Binding-site contacts:
Ligand atom C7 contacts residue ALA238 of chain 1.A at 4.2 Å (hydrophobic).
Ligand atom C2 contacts residue SER169 of chain 1.A at 2.9 Å.
Ligand atom C3 contacts residue GLY170 of chain 1.A at 4.2 Å.
Ligand atom CAC contacts residue TYR199 of chain 1.A at 4.1 Å (hydrophobic).
Ligand atom O1P contacts residue THR98 of chain 1.A at 4.3 Å.
Ligand atom CAA contacts residue TYR46 of chain 1.A at 3.2 Å (hydrophobic).
Ligand atom O2P contacts residue SER169 of chain 1.A at 2.5 Å (h-bond).
Ligand atom C2 contacts residue GLY170 of chain 1.A at 4.5 Å.
Ligand atom OC9 contacts residue MET234 of chain 1.A at 4.3 Å.
Ligand atom OC9 contacts residue ALA99 of chain 1.A at 3.6 Å (h-bond).
Ligand atom C9 contacts residue THR98 of chain 1.A at 3.7 Å.
Ligand atom C7 contacts residue LEU50 of chain 1.A at 4.3 Å (hydrophobic).
Ligand atom CAB contacts residue THR98 of chain 1.A at 3.3 Å.
Ligand atom CAB contacts residue ALA238 of chain 1.A at 4.1 Å (hydrophobic).
Ligand atom OC3 contacts residue SER169 of chain 1.A at 2.9 Å (h-bond).
Ligand atom OC9 contacts residue THR98 of chain 1.A at 2.9 Å (h-bond).
Ligand atom OC3 contacts residue TYR199 of chain 1.A at 4.4 Å.
Ligand atom O1P contacts residue GLY170 of chain 1.A at 2.8 Å (h-bond).
Ligand atom CAA contacts residue MET234 of chain 1.A at 3.6 Å (hydrophobic).
Ligand atom C9 contacts residue TYR46 of chain 1.A at 4.0 Å (hydrophobic).
Ligand atom CAC contacts residue GLN204 of chain 1.A at 3.7 Å.
Ligand atom CAB contacts residue LEU241 of chain 1.A at 3.9 Å (hydrophobic).
Ligand atom P1 contacts residue GLY170 of chain 1.A at 3.5 Å.
Ligand atom CAC contacts residue ILE207 of chain 1.A at 3.8 Å (hydrophobic).
Ligand atom CAB contacts residue GLY170 of chain 1.A at 4.1 Å.
Ligand atom CAA contacts residue LEU50 of chain 1.A at 3.6 Å (hydrophobic).
Ligand atom C2 contacts residue HIS289 of chain 1.A at 4.2 Å.
Ligand atom C8 contacts residue TYR46 of chain 1.A at 4.2 Å (hydrophobic).
Ligand atom C3 contacts residue SER169 of chain 1.A at 3.2 Å.
Ligand atom O2P contacts residue HIS289 of chain 1.A at 2.7 Å (h-bond).
Ligand atom OC3 contacts residue ILE207 of chain 1.A at 4.3 Å.
Ligand atom P1 contacts residue HIS289 of chain 1.A at 3.4 Å.
Ligand atom C8 contacts residue MET234 of chain 1.A at 4.2 Å (hydrophobic).
Ligand atom C8 contacts residue THR98 of chain 1.A at 3.5 Å.
Ligand atom C7 contacts residue THR98 of chain 1.A at 4.2 Å.
Ligand atom O1P contacts residue SER169 of chain 1.A at 2.6 Å (h-bond).
Ligand atom C6 contacts residue GLY170 of chain 1.A at 4.2 Å.
Ligand atom OC3 contacts residue GLY170 of chain 1.A at 3.9 Å.
Ligand atom C6 contacts residue THR98 of chain 1.A at 3.8 Å.
Ligand atom P1 contacts residue SER169 of chain 1.A at 1.6 Å.

Sequence of chain 1.A:
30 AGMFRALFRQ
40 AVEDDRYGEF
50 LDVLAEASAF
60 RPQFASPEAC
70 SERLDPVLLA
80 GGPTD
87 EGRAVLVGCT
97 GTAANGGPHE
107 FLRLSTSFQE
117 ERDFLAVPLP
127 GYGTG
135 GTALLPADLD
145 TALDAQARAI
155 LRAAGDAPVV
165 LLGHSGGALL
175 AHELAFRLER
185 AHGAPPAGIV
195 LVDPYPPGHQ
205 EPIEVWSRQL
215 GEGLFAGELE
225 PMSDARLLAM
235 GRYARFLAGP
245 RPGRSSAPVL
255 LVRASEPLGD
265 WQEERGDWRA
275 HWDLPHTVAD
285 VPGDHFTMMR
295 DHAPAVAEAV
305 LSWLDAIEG

The small molecule below binds the protein below.
Small molecule (SMILES): C[C@@H](CO)C[C@H](C)[C@H](O)[C@@H](C)C(=O)C[PH](=O)O